Sequence of chain 1.A:
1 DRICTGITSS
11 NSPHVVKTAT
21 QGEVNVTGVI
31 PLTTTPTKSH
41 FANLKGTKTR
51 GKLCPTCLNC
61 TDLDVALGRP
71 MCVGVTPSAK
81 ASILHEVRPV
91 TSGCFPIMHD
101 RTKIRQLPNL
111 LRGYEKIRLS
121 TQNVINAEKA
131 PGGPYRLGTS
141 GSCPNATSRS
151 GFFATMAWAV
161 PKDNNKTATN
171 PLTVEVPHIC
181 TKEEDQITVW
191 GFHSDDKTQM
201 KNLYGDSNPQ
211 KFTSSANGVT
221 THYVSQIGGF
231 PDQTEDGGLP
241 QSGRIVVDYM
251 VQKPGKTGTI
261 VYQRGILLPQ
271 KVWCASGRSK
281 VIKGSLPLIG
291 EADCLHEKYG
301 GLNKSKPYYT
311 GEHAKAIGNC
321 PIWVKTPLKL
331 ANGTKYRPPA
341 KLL

This small molecule binds to this protein.
Small molecule (SMILES): CC(=O)N[C@H]1[C@H](O[C@H]2[C@H](O)[C@@H](NC(C)=O)CO[C@@H]2CO)O[C@H](CO)[C@@H](O)[C@@H]1O

Binding-site contacts:
Ligand atom O5 contacts residue ASN303 of chain 1.A at 2.4 Å (h-bond).
Ligand atom N2 contacts residue GLU291 of chain 1.A at 3.7 Å.
Ligand atom O5 contacts residue GLU291 of chain 1.A at 4.5 Å.
Ligand atom C2 contacts residue GLU291 of chain 1.A at 3.9 Å.
Ligand atom O7 contacts residue GLU291 of chain 1.A at 4.0 Å.
Ligand atom C5 contacts residue GLU291 of chain 1.A at 4.2 Å.
Ligand atom O7 contacts residue ASN303 of chain 1.A at 4.2 Å.
Ligand atom C8 contacts residue GLU291 of chain 1.A at 3.3 Å.
Ligand atom C1 contacts residue ALA292 of chain 1.A at 4.5 Å (hydrophobic).
Ligand atom O7 contacts residue GLY301 of chain 1.A at 4.4 Å.
Ligand atom C1 contacts residue ASN303 of chain 1.A at 1.5 Å.
Ligand atom C2 contacts residue ASN303 of chain 1.A at 2.4 Å.
Ligand atom C7 contacts residue GLU291 of chain 1.A at 4.1 Å.
Ligand atom C4 contacts residue GLU291 of chain 1.A at 4.4 Å.
Ligand atom C7 contacts residue ASN303 of chain 1.A at 3.3 Å.
Ligand atom C8 contacts residue ASN303 of chain 1.A at 3.2 Å.
Ligand atom C3 contacts residue GLU291 of chain 1.A at 3.6 Å.
Ligand atom C5 contacts residue ASN303 of chain 1.A at 3.7 Å.
Ligand atom N2 contacts residue ASN303 of chain 1.A at 2.9 Å (h-bond).
Ligand atom C1 contacts residue GLU291 of chain 1.A at 3.7 Å.
Ligand atom C3 contacts residue ASN303 of chain 1.A at 3.8 Å.
Ligand atom C4 contacts residue ASN303 of chain 1.A at 4.2 Å.